Binding-site contacts:
Ligand atom C7 contacts residue GLU190 of chain 1.T at 3.3 Å.
Ligand atom N1 contacts residue HIS186 of chain 1.T at 3.5 Å (h-bond).
Ligand atom O10 contacts residue LEU124 of chain 1.T at 3.7 Å.
Ligand atom C3 contacts residue GLU94 of chain 1.D at 2.9 Å.
Ligand atom O10 contacts residue ARG138 of chain 1.F at 3.6 Å.
Ligand atom C5 contacts residue HIS186 of chain 1.T at 3.3 Å.
Ligand atom C5 contacts residue MN1 of chain 1.QA at 3.5 Å.
Ligand atom C7 contacts residue MN1 of chain 1.TA at 3.3 Å.
Ligand atom P9 contacts residue SER214 of chain 1.F at 3.7 Å.
Ligand atom O11 contacts residue THR215 of chain 1.F at 3.6 Å.
Ligand atom O10 contacts residue ARG116 of chain 1.F at 3.6 Å.
Ligand atom O11 contacts residue ARG116 of chain 1.F at 3.2 Å (salt-bridge).
Ligand atom O10 contacts residue LYS194 of chain 1.T at 2.9 Å (salt-bridge).
Ligand atom O13 contacts residue HIS64 of chain 1.T at 3.1 Å (h-bond).
Ligand atom N4 contacts residue HIS187 of chain 1.T at 3.0 Å (h-bond).
Ligand atom O11 contacts residue SER214 of chain 1.F at 3.0 Å (h-bond).
Ligand atom N4 contacts residue MN1 of chain 1.QA at 2.5 Å.
Ligand atom O12 contacts residue SER214 of chain 1.F at 3.2 Å (h-bond).
Ligand atom N2 contacts residue MN1 of chain 1.TA at 3.8 Å.
Ligand atom N4 contacts residue GLU94 of chain 1.D at 2.7 Å (salt-bridge).
Ligand atom C5 contacts residue GLU94 of chain 1.D at 3.8 Å.
Ligand atom C5 contacts residue HIS90 of chain 1.D at 3.3 Å.
Ligand atom O12 contacts residue LYS216 of chain 1.F at 2.4 Å (salt-bridge).
Ligand atom N1 contacts residue HIS91 of chain 1.D at 3.1 Å (h-bond).
Ligand atom N4 contacts residue HIS90 of chain 1.D at 3.2 Å (h-bond).
Ligand atom C8 contacts residue GLU190 of chain 1.T at 3.7 Å.
Ligand atom O13 contacts residue GLU190 of chain 1.T at 2.7 Å (salt-bridge).
Ligand atom C3 contacts residue MN1 of chain 1.QA at 3.4 Å.
Ligand atom O13 contacts residue HIS91 of chain 1.D at 2.8 Å (h-bond).
Ligand atom C5 contacts residue MN1 of chain 1.TA at 3.6 Å.
Ligand atom O11 contacts residue LYS194 of chain 1.T at 3.6 Å (salt-bridge).
Ligand atom N2 contacts residue HIS91 of chain 1.D at 3.7 Å.
Ligand atom P9 contacts residue LYS194 of chain 1.T at 3.8 Å.
Ligand atom C8 contacts residue GLU14 of chain 1.D at 3.7 Å.
Ligand atom C5 contacts residue GLU190 of chain 1.T at 3.8 Å.
Ligand atom C5 contacts residue HIS187 of chain 1.T at 3.4 Å.
Ligand atom N1 contacts residue MN1 of chain 1.TA at 2.7 Å.
Ligand atom O13 contacts residue MN1 of chain 1.TA at 1.9 Å.
Ligand atom C6 contacts residue HIS91 of chain 1.D at 3.8 Å.
Ligand atom N1 contacts residue GLU190 of chain 1.T at 3.2 Å (salt-bridge).

Sequence of chain 1.T:
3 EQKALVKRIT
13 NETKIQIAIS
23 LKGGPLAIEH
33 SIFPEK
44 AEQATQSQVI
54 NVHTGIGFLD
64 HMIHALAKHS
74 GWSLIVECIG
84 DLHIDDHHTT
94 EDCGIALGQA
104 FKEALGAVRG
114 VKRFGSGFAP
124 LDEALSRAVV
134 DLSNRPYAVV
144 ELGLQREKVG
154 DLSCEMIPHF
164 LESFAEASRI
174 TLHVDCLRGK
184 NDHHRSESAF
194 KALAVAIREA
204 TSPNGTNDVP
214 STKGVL

Sequence of chain 1.D:
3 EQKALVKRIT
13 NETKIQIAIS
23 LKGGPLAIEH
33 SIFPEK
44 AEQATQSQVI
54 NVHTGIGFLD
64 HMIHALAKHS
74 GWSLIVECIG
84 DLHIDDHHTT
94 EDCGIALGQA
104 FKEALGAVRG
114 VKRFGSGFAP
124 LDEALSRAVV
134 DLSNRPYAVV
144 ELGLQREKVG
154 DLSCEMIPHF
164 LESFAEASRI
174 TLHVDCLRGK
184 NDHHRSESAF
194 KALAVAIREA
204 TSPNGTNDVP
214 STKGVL

The protein below binds the small molecule below.
Small molecule (SMILES): O=P(O)(O)C[C@H](O)Cn1cncn1

Sequence of chain 1.F:
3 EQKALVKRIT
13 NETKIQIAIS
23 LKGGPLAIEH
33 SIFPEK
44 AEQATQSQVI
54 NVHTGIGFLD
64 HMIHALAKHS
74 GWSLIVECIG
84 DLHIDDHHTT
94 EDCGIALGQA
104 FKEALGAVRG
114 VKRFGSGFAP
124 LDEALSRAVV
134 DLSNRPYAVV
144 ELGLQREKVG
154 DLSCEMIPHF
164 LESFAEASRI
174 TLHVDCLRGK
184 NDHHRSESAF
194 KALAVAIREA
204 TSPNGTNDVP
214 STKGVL